Binding-site contacts:
Ligand atom CAB contacts residue ILE235 of chain 1.J at 3.5 Å (hydrophobic).
Ligand atom OAD contacts residue GLY234 of chain 1.J at 3.5 Å.
Ligand atom O2' contacts residue LYS238 of chain 1.J at 3.6 Å (salt-bridge).
Ligand atom OAD contacts residue GLY295 of chain 1.J at 3.3 Å.
Ligand atom CAI contacts residue ARG254 of chain 1.J at 3.2 Å.
Ligand atom N4P contacts residue ALA233 of chain 1.J at 3.0 Å (h-bond).
Ligand atom CAH contacts residue LEU251 of chain 1.J at 3.6 Å (hydrophobic).
Ligand atom OAD contacts residue GLY296 of chain 1.J at 2.9 Å (h-bond).
Ligand atom C13 contacts residue ILE294 of chain 1.J at 3.5 Å (hydrophobic).
Ligand atom O2A contacts residue HIS222 of chain 1.J at 3.6 Å.
Ligand atom N1A contacts residue ILE235 of chain 1.J at 3.3 Å (h-bond).
Ligand atom SAA contacts residue CYS319 of chain 1.J at 3.2 Å (h-bond).
Ligand atom CAJ contacts residue GLU189 of chain 1.J at 3.4 Å.
Ligand atom O5P contacts residue GLU322 of chain 1.J at 2.9 Å (salt-bridge).
Ligand atom CAG contacts residue ILE324 of chain 1.J at 3.5 Å (hydrophobic).
Ligand atom CAE contacts residue ILE235 of chain 1.J at 3.6 Å (hydrophobic).
Ligand atom O5' contacts residue LEU186 of chain 1.J at 3.3 Å.
Ligand atom O8A contacts residue HIS222 of chain 1.J at 2.8 Å (h-bond).
Ligand atom N6A contacts residue ILE235 of chain 1.J at 3.0 Å (h-bond).
Ligand atom CAC contacts residue CYS319 of chain 1.J at 3.4 Å (hydrophobic).
Ligand atom OAD contacts residue ILE235 of chain 1.J at 2.8 Å (h-bond).
Ligand atom O5P contacts residue LEU237 of chain 1.J at 3.3 Å.
Ligand atom OAK contacts residue GLY327 of chain 1.J at 3.1 Å (h-bond).
Ligand atom CAG contacts residue ILE325 of chain 1.J at 3.4 Å (hydrophobic).
Ligand atom C5' contacts residue HIS222 of chain 1.J at 3.3 Å.
Ligand atom O2A contacts residue ARG224 of chain 1.J at 2.9 Å (salt-bridge).
Ligand atom N1A contacts residue ASN236 of chain 1.J at 3.2 Å.
Ligand atom OAK contacts residue LEU251 of chain 1.J at 3.4 Å.
Ligand atom CAB contacts residue CYS319 of chain 1.J at 3.4 Å (hydrophobic).
Ligand atom OAL contacts residue GLU189 of chain 1.J at 2.5 Å (salt-bridge).
Ligand atom N1A contacts residue LEU237 of chain 1.J at 3.1 Å (h-bond).
Ligand atom OAK contacts residue GLN416 of chain 1.J at 3.2 Å (h-bond).
Ligand atom N6A contacts residue ALA233 of chain 1.J at 3.4 Å (h-bond).
Ligand atom CAC contacts residue ILE324 of chain 1.J at 3.6 Å (hydrophobic).
Ligand atom O3A contacts residue ARG224 of chain 1.J at 3.4 Å.
Ligand atom OAL contacts residue ARG254 of chain 1.J at 2.9 Å (salt-bridge).
Ligand atom CAE contacts residue GLU189 of chain 1.J at 3.5 Å.
Ligand atom O5A contacts residue TYR225 of chain 1.J at 2.9 Å (h-bond).
Ligand atom N4P contacts residue ILE294 of chain 1.J at 3.6 Å.
Ligand atom OAK contacts residue ILE325 of chain 1.J at 3.3 Å (h-bond).

This small molecule binds to this protein.
Small molecule (SMILES): CC(C)(COP(=O)(O)OP(=O)(O)OC[C@H]1O[C@@H](n2cnc3c(N)ncnc32)[C@H](O)[C@@H]1OP(=O)(O)O)[C@@H](O)C(=O)NCCC(=O)NCCS/C(O)=C/c1cc(O)cc(O)c1

Sequence of chain 1.J:
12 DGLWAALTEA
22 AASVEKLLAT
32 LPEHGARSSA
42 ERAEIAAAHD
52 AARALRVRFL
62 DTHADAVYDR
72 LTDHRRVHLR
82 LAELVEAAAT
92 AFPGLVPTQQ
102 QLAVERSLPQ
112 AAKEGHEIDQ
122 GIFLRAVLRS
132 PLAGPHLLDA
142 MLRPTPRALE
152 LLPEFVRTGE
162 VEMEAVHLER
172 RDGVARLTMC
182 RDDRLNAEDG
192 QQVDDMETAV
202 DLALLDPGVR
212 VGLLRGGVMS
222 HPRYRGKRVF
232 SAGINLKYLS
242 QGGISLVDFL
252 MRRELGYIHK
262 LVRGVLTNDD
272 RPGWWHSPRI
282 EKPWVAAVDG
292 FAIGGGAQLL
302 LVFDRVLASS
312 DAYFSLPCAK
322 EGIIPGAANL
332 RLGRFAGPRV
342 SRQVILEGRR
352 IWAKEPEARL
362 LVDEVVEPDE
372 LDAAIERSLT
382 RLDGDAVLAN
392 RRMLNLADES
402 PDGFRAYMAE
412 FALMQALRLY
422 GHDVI